Sequence of chain 1.B:
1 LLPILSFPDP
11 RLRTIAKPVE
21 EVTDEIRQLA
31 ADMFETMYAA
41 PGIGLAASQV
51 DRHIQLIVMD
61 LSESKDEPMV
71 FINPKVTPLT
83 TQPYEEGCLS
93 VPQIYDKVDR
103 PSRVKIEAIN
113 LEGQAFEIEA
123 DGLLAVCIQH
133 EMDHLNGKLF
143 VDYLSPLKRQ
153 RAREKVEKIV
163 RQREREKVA

Binding-site contacts:
Ligand atom C9 contacts residue GLU88 of chain 1.B at 3.6 Å.
Ligand atom F2 contacts residue LEU45 of chain 1.B at 3.4 Å.
Ligand atom F contacts residue ZN1 of chain 1.D at 2.1 Å.
Ligand atom C12 contacts residue GLY44 of chain 1.B at 3.0 Å.
Ligand atom F contacts residue GLU133 of chain 1.B at 2.7 Å.
Ligand atom C contacts residue TYR97 of chain 1.B at 3.3 Å (hydrophobic).
Ligand atom C11 contacts residue GLY44 of chain 1.B at 2.6 Å.
Ligand atom C12 contacts residue GLN49 of chain 1.B at 3.3 Å.
Ligand atom F contacts residue GLY44 of chain 1.B at 3.7 Å.
Ligand atom C6 contacts residue GLY89 of chain 1.B at 3.6 Å.
Ligand atom C10 contacts residue GLY89 of chain 1.B at 3.7 Å.
Ligand atom C5 contacts residue GLY89 of chain 1.B at 3.6 Å.
Ligand atom O1 contacts residue GLY44 of chain 1.B at 3.1 Å (h-bond).
Ligand atom C12 contacts residue GLU133 of chain 1.B at 3.5 Å.
Ligand atom F contacts residue GLN49 of chain 1.B at 2.8 Å.
Ligand atom O1 contacts residue ILE43 of chain 1.B at 2.5 Å (h-bond).
Ligand atom C2 contacts residue ILE43 of chain 1.B at 3.7 Å (hydrophobic).
Ligand atom F1 contacts residue CYS90 of chain 1.B at 3.0 Å.
Ligand atom F1 contacts residue GLN49 of chain 1.B at 3.0 Å.
Ligand atom F1 contacts residue LEU91 of chain 1.B at 2.2 Å.
Ligand atom C14 contacts residue ILE43 of chain 1.B at 3.6 Å (hydrophobic).
Ligand atom F2 contacts residue LEU91 of chain 1.B at 3.4 Å.
Ligand atom F contacts residue HIS132 of chain 1.B at 3.3 Å.
Ligand atom C8 contacts residue GLU88 of chain 1.B at 3.5 Å.
Ligand atom C11 contacts residue GLU133 of chain 1.B at 3.5 Å.
Ligand atom O contacts residue TYR97 of chain 1.B at 2.8 Å (h-bond).
Ligand atom C1 contacts residue TYR97 of chain 1.B at 3.7 Å (hydrophobic).
Ligand atom F1 contacts residue ZN1 of chain 1.D at 3.1 Å.
Ligand atom O1 contacts residue GLY42 of chain 1.B at 3.4 Å.
Ligand atom F2 contacts residue GLY44 of chain 1.B at 2.6 Å.
Ligand atom F2 contacts residue GLN49 of chain 1.B at 2.9 Å.
Ligand atom C15 contacts residue ILE43 of chain 1.B at 3.5 Å (hydrophobic).
Ligand atom C4 contacts residue GLU133 of chain 1.B at 3.4 Å.
Ligand atom C1 contacts residue GLY42 of chain 1.B at 3.5 Å.
Ligand atom C10 contacts residue HIS132 of chain 1.B at 3.6 Å.
Ligand atom C12 contacts residue LEU91 of chain 1.B at 3.5 Å (hydrophobic).
Ligand atom F contacts residue HIS136 of chain 1.B at 3.2 Å.
Ligand atom C7 contacts residue GLY89 of chain 1.B at 3.6 Å.
Ligand atom F contacts residue CYS90 of chain 1.B at 3.7 Å.
Ligand atom C12 contacts residue ZN1 of chain 1.D at 3.0 Å.

This small molecule binds to this protein.
Small molecule (SMILES): O=C(CSC(=O)[C@H](Cc1ccccc1)CC(F)(F)F)c1ccccc1